A small-molecule ligand and the protein it binds are described below.
Small molecule (SMILES): CC(c1ccc(O)cc1)c1ccc(O)cc1

Binding-site contacts:
Ligand atom CAM contacts residue PHE218 of chain 1.A at 3.9 Å (hydrophobic).
Ligand atom CAD contacts residue LEU92 of chain 1.A at 3.7 Å (hydrophobic).
Ligand atom CAN contacts residue TYR109 of chain 1.A at 4.1 Å (hydrophobic).
Ligand atom OAB contacts residue ARG99 of chain 1.A at 3.1 Å (salt-bridge).
Ligand atom CAE contacts residue GLU58 of chain 1.A at 3.3 Å.
Ligand atom CAE contacts residue LEU54 of chain 1.A at 3.9 Å (hydrophobic).
Ligand atom CAF contacts residue TYR109 of chain 1.A at 2.9 Å (hydrophobic).
Ligand atom CAG contacts residue ALA214 of chain 1.A at 4.0 Å (hydrophobic).
Ligand atom CAL contacts residue TYR109 of chain 1.A at 4.0 Å (hydrophobic).
Ligand atom CAA contacts residue PHE218 of chain 1.A at 4.1 Å (hydrophobic).
Ligand atom OAC contacts residue ASN129 of chain 1.A at 2.9 Å (h-bond).
Ligand atom CAG contacts residue ILE132 of chain 1.A at 4.0 Å (hydrophobic).
Ligand atom CAL contacts residue GLU58 of chain 1.A at 3.3 Å.
Ligand atom CAD contacts residue TYR109 of chain 1.A at 4.0 Å (hydrophobic).
Ligand atom CAO contacts residue TYR109 of chain 1.A at 4.1 Å (hydrophobic).
Ligand atom CAF contacts residue LEU125 of chain 1.A at 4.1 Å (hydrophobic).
Ligand atom CAM contacts residue TYR109 of chain 1.A at 3.5 Å (hydrophobic).
Ligand atom OAB contacts residue LEU92 of chain 1.A at 4.0 Å.
Ligand atom OAC contacts residue ILE132 of chain 1.A at 3.4 Å.
Ligand atom CAM contacts residue ASN129 of chain 1.A at 3.8 Å.
Ligand atom OAC contacts residue LEU125 of chain 1.A at 4.1 Å.
Ligand atom OAC contacts residue TYR109 of chain 1.A at 3.6 Å.
Ligand atom CAJ contacts residue PHE218 of chain 1.A at 3.8 Å (hydrophobic).
Ligand atom CAI contacts residue LEU51 of chain 1.A at 3.6 Å (hydrophobic).
Ligand atom CAM contacts residue ILE132 of chain 1.A at 3.8 Å (hydrophobic).
Ligand atom CAK contacts residue PHE218 of chain 1.A at 3.5 Å (hydrophobic).
Ligand atom CAH contacts residue TYR109 of chain 1.A at 3.8 Å (hydrophobic).
Ligand atom CAO contacts residue PHE218 of chain 1.A at 3.7 Å (hydrophobic).
Ligand atom CAK contacts residue MET89 of chain 1.A at 4.0 Å (hydrophobic).
Ligand atom CAF contacts residue PHE218 of chain 1.A at 4.0 Å (hydrophobic).
Ligand atom CAJ contacts residue TYR109 of chain 1.A at 3.4 Å (hydrophobic).
Ligand atom CAL contacts residue LEU92 of chain 1.A at 4.1 Å (hydrophobic).
Ligand atom CAF contacts residue ASN129 of chain 1.A at 3.8 Å.
Ligand atom CAG contacts residue PHE218 of chain 1.A at 3.7 Å (hydrophobic).
Ligand atom CAI contacts residue ALA55 of chain 1.A at 3.6 Å (hydrophobic).
Ligand atom OAC contacts residue LEU128 of chain 1.A at 3.5 Å.
Ligand atom OAB contacts residue GLU58 of chain 1.A at 2.5 Å (salt-bridge).
Ligand atom CAE contacts residue TYR109 of chain 1.A at 4.1 Å (hydrophobic).
Ligand atom CAA contacts residue MET89 of chain 1.A at 3.8 Å (hydrophobic).
Ligand atom CAE contacts residue ALA55 of chain 1.A at 4.0 Å (hydrophobic).

Sequence of chain 1.A:
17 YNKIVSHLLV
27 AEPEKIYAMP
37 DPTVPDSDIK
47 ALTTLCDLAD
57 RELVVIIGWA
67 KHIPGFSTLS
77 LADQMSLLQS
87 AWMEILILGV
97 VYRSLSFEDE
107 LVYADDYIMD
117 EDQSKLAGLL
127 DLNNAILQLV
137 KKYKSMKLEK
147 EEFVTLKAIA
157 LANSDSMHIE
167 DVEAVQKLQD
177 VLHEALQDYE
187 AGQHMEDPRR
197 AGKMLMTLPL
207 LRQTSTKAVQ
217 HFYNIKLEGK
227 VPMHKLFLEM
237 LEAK